The protein below binds the small molecule below.
Small molecule (SMILES): CC(=O)N[C@@H]1[C@@H](O)[C@H](O)[C@@H](CO)O[C@H]1O

Sequence of chain 1.A:
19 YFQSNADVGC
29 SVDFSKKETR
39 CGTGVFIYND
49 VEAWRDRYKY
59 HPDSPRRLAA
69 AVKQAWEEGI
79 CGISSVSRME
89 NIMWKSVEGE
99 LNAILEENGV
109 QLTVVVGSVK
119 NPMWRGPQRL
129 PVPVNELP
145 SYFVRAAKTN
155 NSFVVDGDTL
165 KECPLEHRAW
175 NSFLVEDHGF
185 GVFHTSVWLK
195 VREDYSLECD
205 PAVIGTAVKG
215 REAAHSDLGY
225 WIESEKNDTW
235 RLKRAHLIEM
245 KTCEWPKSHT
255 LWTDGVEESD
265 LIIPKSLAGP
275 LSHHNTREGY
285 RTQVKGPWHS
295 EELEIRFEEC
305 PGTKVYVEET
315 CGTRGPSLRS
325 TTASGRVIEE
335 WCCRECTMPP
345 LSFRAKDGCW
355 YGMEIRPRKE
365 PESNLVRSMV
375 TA

Binding-site contacts:
Ligand atom C2 contacts residue ASN231 of chain 1.A at 2.5 Å.
Ligand atom C6 contacts residue ARG235 of chain 1.A at 4.3 Å.
Ligand atom O5 contacts residue ARG235 of chain 1.A at 3.2 Å (salt-bridge).
Ligand atom C1 contacts residue ARG235 of chain 1.A at 3.9 Å.
Ligand atom C4 contacts residue ASN231 of chain 1.A at 4.2 Å.
Ligand atom C7 contacts residue ASN231 of chain 1.A at 3.4 Å.
Ligand atom C5 contacts residue ASN231 of chain 1.A at 3.6 Å.
Ligand atom O5 contacts residue ASN231 of chain 1.A at 2.3 Å (h-bond).
Ligand atom N2 contacts residue ASP232 of chain 1.A at 4.1 Å.
Ligand atom C8 contacts residue ARG215 of chain 1.A at 4.2 Å.
Ligand atom O6 contacts residue PRO343 of chain 1.A at 4.0 Å.
Ligand atom O7 contacts residue LYS230 of chain 1.A at 4.4 Å.
Ligand atom C8 contacts residue ASP232 of chain 1.A at 3.4 Å.
Ligand atom C3 contacts residue ASN231 of chain 1.A at 3.8 Å.
Ligand atom C7 contacts residue ARG215 of chain 1.A at 4.3 Å.
Ligand atom N2 contacts residue ASN231 of chain 1.A at 2.9 Å (h-bond).
Ligand atom O6 contacts residue ARG235 of chain 1.A at 3.6 Å.
Ligand atom C8 contacts residue ASN231 of chain 1.A at 3.8 Å.
Ligand atom C5 contacts residue ARG235 of chain 1.A at 4.4 Å.
Ligand atom O7 contacts residue ARG215 of chain 1.A at 3.6 Å.
Ligand atom O7 contacts residue ASN231 of chain 1.A at 3.4 Å (h-bond).
Ligand atom C7 contacts residue ASP232 of chain 1.A at 4.2 Å.
Ligand atom C1 contacts residue ASN231 of chain 1.A at 1.4 Å.